Sequence of chain 1.B:
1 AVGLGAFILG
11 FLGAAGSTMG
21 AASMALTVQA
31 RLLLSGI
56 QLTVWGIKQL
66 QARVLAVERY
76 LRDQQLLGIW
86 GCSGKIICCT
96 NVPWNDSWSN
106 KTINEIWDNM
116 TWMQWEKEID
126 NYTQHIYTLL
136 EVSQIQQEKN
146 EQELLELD

The protein below binds the small molecule below.
Small molecule (SMILES): CC(=O)N[C@@H]1[C@@H](O)[C@H](O)[C@@H](CO)O[C@H]1O

Binding-site contacts:
Ligand atom C8 contacts residue GLU110 of chain 1.B at 3.7 Å.
Ligand atom C8 contacts residue ASN114 of chain 1.B at 3.9 Å.
Ligand atom C8 contacts residue ASN109 of chain 1.B at 3.5 Å.
Ligand atom C7 contacts residue ASN114 of chain 1.B at 3.5 Å.
Ligand atom C4 contacts residue ASN114 of chain 1.B at 4.1 Å.
Ligand atom C8 contacts residue ASP113 of chain 1.B at 3.9 Å.
Ligand atom N2 contacts residue ASN114 of chain 1.B at 2.8 Å (h-bond).
Ligand atom C1 contacts residue ASN114 of chain 1.B at 1.4 Å.
Ligand atom C5 contacts residue ASN114 of chain 1.B at 3.7 Å.
Ligand atom O7 contacts residue GLU110 of chain 1.B at 4.2 Å.
Ligand atom O7 contacts residue ASN114 of chain 1.B at 3.8 Å.
Ligand atom C2 contacts residue ASN114 of chain 1.B at 2.4 Å.
Ligand atom C3 contacts residue ASN114 of chain 1.B at 3.7 Å.
Ligand atom C7 contacts residue GLU110 of chain 1.B at 4.4 Å.
Ligand atom O5 contacts residue ASN114 of chain 1.B at 2.4 Å (h-bond).